Sequence of chain 1.B:
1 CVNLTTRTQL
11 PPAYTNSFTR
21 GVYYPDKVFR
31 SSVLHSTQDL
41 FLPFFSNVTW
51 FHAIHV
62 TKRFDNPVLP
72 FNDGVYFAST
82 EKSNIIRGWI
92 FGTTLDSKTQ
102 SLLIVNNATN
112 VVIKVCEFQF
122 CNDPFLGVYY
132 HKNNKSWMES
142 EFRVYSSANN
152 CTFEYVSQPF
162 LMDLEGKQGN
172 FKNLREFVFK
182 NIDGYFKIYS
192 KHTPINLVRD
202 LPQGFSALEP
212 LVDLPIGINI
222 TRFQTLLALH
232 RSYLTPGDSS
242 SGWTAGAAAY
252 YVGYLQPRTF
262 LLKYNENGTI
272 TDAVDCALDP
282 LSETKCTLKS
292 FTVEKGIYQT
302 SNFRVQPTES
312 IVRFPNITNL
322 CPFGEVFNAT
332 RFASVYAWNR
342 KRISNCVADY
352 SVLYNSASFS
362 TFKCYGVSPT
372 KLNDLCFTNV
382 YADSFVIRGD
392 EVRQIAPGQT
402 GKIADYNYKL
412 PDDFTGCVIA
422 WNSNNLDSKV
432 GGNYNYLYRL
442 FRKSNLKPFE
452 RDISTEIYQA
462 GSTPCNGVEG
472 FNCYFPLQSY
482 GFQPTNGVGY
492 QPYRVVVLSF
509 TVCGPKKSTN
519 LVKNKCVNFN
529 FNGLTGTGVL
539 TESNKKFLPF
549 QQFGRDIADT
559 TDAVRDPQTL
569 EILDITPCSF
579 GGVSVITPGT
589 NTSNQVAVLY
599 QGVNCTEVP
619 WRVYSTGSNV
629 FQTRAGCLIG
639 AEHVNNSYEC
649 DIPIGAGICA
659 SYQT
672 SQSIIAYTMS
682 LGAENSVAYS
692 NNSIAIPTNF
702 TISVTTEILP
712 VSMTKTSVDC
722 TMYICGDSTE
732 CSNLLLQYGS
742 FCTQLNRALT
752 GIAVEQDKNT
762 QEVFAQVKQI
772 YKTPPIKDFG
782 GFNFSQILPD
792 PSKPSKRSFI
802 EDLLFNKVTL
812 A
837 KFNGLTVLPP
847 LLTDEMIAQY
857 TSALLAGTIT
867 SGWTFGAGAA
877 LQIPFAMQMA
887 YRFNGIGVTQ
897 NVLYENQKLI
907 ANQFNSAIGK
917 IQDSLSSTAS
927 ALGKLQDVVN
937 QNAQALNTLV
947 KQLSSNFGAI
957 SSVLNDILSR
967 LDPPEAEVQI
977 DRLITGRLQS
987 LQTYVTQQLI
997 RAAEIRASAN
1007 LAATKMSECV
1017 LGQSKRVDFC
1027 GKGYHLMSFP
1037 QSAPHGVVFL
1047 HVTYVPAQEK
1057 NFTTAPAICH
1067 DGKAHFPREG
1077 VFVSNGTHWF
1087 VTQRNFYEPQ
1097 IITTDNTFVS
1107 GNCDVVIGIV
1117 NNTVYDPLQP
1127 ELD

Binding-site contacts:
Ligand atom C6 contacts residue ASN329 of chain 1.B at 4.5 Å.
Ligand atom N2 contacts residue ASN329 of chain 1.B at 2.7 Å (h-bond).
Ligand atom C3 contacts residue ASN329 of chain 1.B at 3.8 Å.
Ligand atom O5 contacts residue ASN329 of chain 1.B at 2.4 Å (h-bond).
Ligand atom C2 contacts residue ASN329 of chain 1.B at 2.5 Å.
Ligand atom C7 contacts residue ASN329 of chain 1.B at 3.4 Å.
Ligand atom C4 contacts residue ASN329 of chain 1.B at 4.1 Å.
Ligand atom C8 contacts residue VAL353 of chain 1.B at 4.2 Å (hydrophobic).
Ligand atom C8 contacts residue ASN329 of chain 1.B at 4.1 Å.
Ligand atom O7 contacts residue ASN329 of chain 1.B at 4.0 Å.
Ligand atom C5 contacts residue ASN329 of chain 1.B at 3.6 Å.
Ligand atom C1 contacts residue ASN329 of chain 1.B at 1.5 Å.

The protein below binds the small molecule below.
Small molecule (SMILES): CC(=O)N[C@H]1[C@H](O[C@H]2[C@H](O)[C@@H](NC(C)=O)CO[C@@H]2CO)O[C@H](CO)[C@@H](O)[C@@H]1O